The small molecule below binds the protein below.
Small molecule (SMILES): C=CC(=O)N[C@@](C)(c1ccc(F)cc1)c1cnc(N2CCN(c3ncnn4cc(-c5cnn(C)c5)cc34)CC2)nc1

Binding-site contacts:
Ligand atom C40 contacts residue LEU48 of chain 1.B at 3.7 Å (hydrophobic).
Ligand atom N09 contacts residue CYS126 of chain 1.B at 3.6 Å.
Ligand atom C40 contacts residue LEU192 of chain 1.B at 3.5 Å (hydrophobic).
Ligand atom C04 contacts residue LEU48 of chain 1.B at 3.7 Å (hydrophobic).
Ligand atom F33 contacts residue MET77 of chain 1.B at 3.4 Å.
Ligand atom C34 contacts residue MET77 of chain 1.B at 3.3 Å (hydrophobic).
Ligand atom C34 contacts residue GLY54 of chain 1.B at 3.6 Å.
Ligand atom C32 contacts residue LYS76 of chain 1.B at 3.5 Å.
Ligand atom C01 contacts residue CYS127 of chain 1.B at 3.5 Å (hydrophobic).
Ligand atom C41 contacts residue LEU48 of chain 1.B at 3.6 Å (hydrophobic).
Ligand atom F33 contacts residue LYS76 of chain 1.B at 3.5 Å.
Ligand atom N10 contacts residue GLU124 of chain 1.B at 3.5 Å (salt-bridge).
Ligand atom C06 contacts residue LEU48 of chain 1.B at 3.7 Å (hydrophobic).
Ligand atom N10 contacts residue CYS126 of chain 1.B at 3.0 Å (h-bond).
Ligand atom C11 contacts residue LEU192 of chain 1.B at 3.5 Å (hydrophobic).
Ligand atom O28 contacts residue PHE53 of chain 1.B at 3.1 Å (h-bond).
Ligand atom C34 contacts residue LYS55 of chain 1.B at 3.6 Å.
Ligand atom C11 contacts residue GLU124 of chain 1.B at 3.1 Å.
Ligand atom C05 contacts residue CYS126 of chain 1.B at 3.4 Å (hydrophobic).
Ligand atom C08 contacts residue TYR125 of chain 1.B at 3.6 Å (hydrophobic).
Ligand atom N10 contacts residue LEU192 of chain 1.B at 3.5 Å.
Ligand atom C06 contacts residue GLY129 of chain 1.B at 3.6 Å.
Ligand atom C11 contacts residue ALA74 of chain 1.B at 3.7 Å (hydrophobic).
Ligand atom N12 contacts residue LEU192 of chain 1.B at 3.4 Å.
Ligand atom N19 contacts residue GLY49 of chain 1.B at 3.6 Å.
Ligand atom N09 contacts residue LEU192 of chain 1.B at 3.6 Å.
Ligand atom C26 contacts residue ALA52 of chain 1.B at 3.5 Å (hydrophobic).
Ligand atom C34 contacts residue LYS76 of chain 1.B at 3.5 Å.
Ligand atom F33 contacts residue LEU78 of chain 1.B at 3.2 Å.
Ligand atom N02 contacts residue GLY129 of chain 1.B at 3.6 Å.
Ligand atom C05 contacts residue TYR125 of chain 1.B at 3.6 Å (hydrophobic).
Ligand atom C07 contacts residue LEU48 of chain 1.B at 3.7 Å (hydrophobic).
Ligand atom C23 contacts residue GLY51 of chain 1.B at 3.5 Å.
Ligand atom C08 contacts residue CYS126 of chain 1.B at 2.9 Å (hydrophobic).
Ligand atom C35 contacts residue LYS55 of chain 1.B at 3.6 Å.
Ligand atom N10 contacts residue TYR125 of chain 1.B at 3.6 Å.
Ligand atom C13 contacts residue LEU192 of chain 1.B at 3.4 Å (hydrophobic).
Ligand atom C23 contacts residue GLY54 of chain 1.B at 3.6 Å.
Ligand atom C05 contacts residue GLY129 of chain 1.B at 3.4 Å.
Ligand atom C35 contacts residue GLY54 of chain 1.B at 3.5 Å.

Sequence of chain 1.B:
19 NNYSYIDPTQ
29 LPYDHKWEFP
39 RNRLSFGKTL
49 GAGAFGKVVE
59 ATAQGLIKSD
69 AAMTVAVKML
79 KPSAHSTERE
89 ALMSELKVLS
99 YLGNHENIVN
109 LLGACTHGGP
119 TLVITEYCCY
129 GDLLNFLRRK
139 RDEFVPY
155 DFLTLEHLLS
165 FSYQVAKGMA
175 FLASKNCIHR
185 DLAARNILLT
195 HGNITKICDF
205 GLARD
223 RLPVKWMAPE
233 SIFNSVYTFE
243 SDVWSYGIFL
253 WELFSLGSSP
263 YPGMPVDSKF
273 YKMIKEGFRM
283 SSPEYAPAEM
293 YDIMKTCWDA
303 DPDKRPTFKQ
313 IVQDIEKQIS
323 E